Binding-site contacts:
Ligand atom C1 contacts residue GLN208 of chain 1.C at 4.2 Å.
Ligand atom O7 contacts residue ASN121 of chain 1.C at 3.5 Å (h-bond).
Ligand atom C2 contacts residue GLN208 of chain 1.C at 4.1 Å.
Ligand atom C6 contacts residue VAL124 of chain 1.C at 4.0 Å (hydrophobic).
Ligand atom C8 contacts residue LEU206 of chain 1.C at 4.4 Å (hydrophobic).
Ligand atom C7 contacts residue ASN121 of chain 1.C at 3.4 Å.
Ligand atom C2 contacts residue ASN121 of chain 1.C at 2.4 Å.
Ligand atom N2 contacts residue GLN208 of chain 1.C at 3.3 Å (h-bond).
Ligand atom C8 contacts residue MET12 of chain 1.C at 3.9 Å (hydrophobic).
Ligand atom C3 contacts residue ASN121 of chain 1.C at 3.7 Å.
Ligand atom C4 contacts residue ASN121 of chain 1.C at 4.1 Å.
Ligand atom N2 contacts residue ASN121 of chain 1.C at 3.0 Å (h-bond).
Ligand atom C8 contacts residue GLN208 of chain 1.C at 4.0 Å.
Ligand atom C1 contacts residue ASN121 of chain 1.C at 1.4 Å.
Ligand atom C5 contacts residue ASN121 of chain 1.C at 3.7 Å.
Ligand atom O5 contacts residue ASN121 of chain 1.C at 2.3 Å (h-bond).
Ligand atom O5 contacts residue LEU210 of chain 1.C at 3.9 Å.
Ligand atom C5 contacts residue LEU210 of chain 1.C at 3.9 Å (hydrophobic).
Ligand atom O5 contacts residue PHE122 of chain 1.C at 4.4 Å.
Ligand atom C3 contacts residue GLN208 of chain 1.C at 4.3 Å.
Ligand atom C6 contacts residue LEU210 of chain 1.C at 4.0 Å (hydrophobic).
Ligand atom C7 contacts residue GLN208 of chain 1.C at 4.2 Å.
Ligand atom O6 contacts residue VAL124 of chain 1.C at 4.3 Å.

The small molecule below binds the protein below.
Small molecule (SMILES): CC(=O)N[C@@H]1[C@@H](O)[C@H](O)[C@@H](CO)O[C@H]1O

Sequence of chain 1.C:
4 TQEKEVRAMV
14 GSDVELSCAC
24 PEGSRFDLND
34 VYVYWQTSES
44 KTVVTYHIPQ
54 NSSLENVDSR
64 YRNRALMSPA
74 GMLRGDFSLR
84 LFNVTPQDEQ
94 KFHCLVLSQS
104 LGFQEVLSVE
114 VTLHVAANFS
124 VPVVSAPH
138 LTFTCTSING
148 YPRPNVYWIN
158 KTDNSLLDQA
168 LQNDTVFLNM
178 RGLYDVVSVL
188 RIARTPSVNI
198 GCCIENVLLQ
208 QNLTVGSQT